This small molecule binds to this protein.
Small molecule (SMILES): COc1cc2cc(c1Cl)N(C)C(=O)C[C@H](OC(=O)[C@H](C)N(C)C(=O)CC(C)(C)SSC)[C@@]1(C)O[C@H]1[C@@H](C)[C@@H]1C[C@](O)(NC(=O)O1)[C@@H](OC)/C=C/C=C(C)C2

Sequence of chain 1.D:
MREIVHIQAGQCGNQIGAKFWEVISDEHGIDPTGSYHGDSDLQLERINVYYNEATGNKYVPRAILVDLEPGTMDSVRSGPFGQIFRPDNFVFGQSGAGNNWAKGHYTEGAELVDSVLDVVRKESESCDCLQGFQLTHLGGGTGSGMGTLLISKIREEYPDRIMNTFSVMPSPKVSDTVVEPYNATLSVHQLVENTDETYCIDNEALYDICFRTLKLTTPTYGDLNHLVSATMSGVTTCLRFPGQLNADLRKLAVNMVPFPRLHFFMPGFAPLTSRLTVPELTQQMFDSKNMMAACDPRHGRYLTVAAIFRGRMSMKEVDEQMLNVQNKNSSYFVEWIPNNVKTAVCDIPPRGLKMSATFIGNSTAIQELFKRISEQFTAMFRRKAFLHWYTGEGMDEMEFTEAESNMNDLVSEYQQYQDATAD

Binding-site contacts:
Ligand atom C42 contacts residue VAL180 of chain 1.D at 3.5 Å (hydrophobic).
Ligand atom O50 contacts residue TRP397 of chain 1.D at 2.9 Å.
Ligand atom C49 contacts residue TRP397 of chain 1.D at 3.9 Å (hydrophobic).
Ligand atom C31 contacts residue THR178 of chain 1.D at 3.9 Å.
Ligand atom C47 contacts residue GLY98 of chain 1.D at 3.2 Å.
Ligand atom O13 contacts residue PHE394 of chain 1.D at 4.0 Å.
Ligand atom C29 contacts residue GLY98 of chain 1.D at 3.5 Å.
Ligand atom C23 contacts residue VAL179 of chain 1.D at 3.7 Å (hydrophobic).
Ligand atom C52 contacts residue LYS103 of chain 1.D at 3.8 Å.
Ligand atom C52 contacts residue TRP397 of chain 1.D at 4.1 Å (hydrophobic).
Ligand atom C45 contacts residue ASN99 of chain 1.D at 4.0 Å.
Ligand atom CL1 contacts residue PHE394 of chain 1.D at 3.5 Å.
Ligand atom CL1 contacts residue VAL179 of chain 1.D at 3.7 Å.
Ligand atom C48 contacts residue TRP397 of chain 1.D at 4.1 Å (hydrophobic).
Ligand atom C52 contacts residue ASN100 of chain 1.D at 3.8 Å.
Ligand atom O53 contacts residue ALA97 of chain 1.D at 4.0 Å.
Ligand atom C46 contacts residue GLY98 of chain 1.D at 3.9 Å.
Ligand atom C42 contacts residue PHE394 of chain 1.D at 3.3 Å (hydrophobic).
Ligand atom C45 contacts residue GLY98 of chain 1.D at 3.7 Å.
Ligand atom C52 contacts residue GLY98 of chain 1.D at 4.0 Å.
Ligand atom C21 contacts residue VAL179 of chain 1.D at 3.6 Å (hydrophobic).
Ligand atom C20 contacts residue ASP177 of chain 1.D at 4.0 Å.
Ligand atom C44 contacts residue TRP397 of chain 1.D at 3.9 Å (hydrophobic).
Ligand atom C46 contacts residue ASN99 of chain 1.D at 3.0 Å.
Ligand atom O54 contacts residue ASN100 of chain 1.D at 3.5 Å (h-bond).
Ligand atom O53 contacts residue ASN100 of chain 1.D at 3.1 Å (h-bond).
Ligand atom O25 contacts residue THR178 of chain 1.D at 4.0 Å.
Ligand atom C42 contacts residue TRP397 of chain 1.D at 3.7 Å (hydrophobic).
Ligand atom O43 contacts residue TRP397 of chain 1.D at 3.9 Å.
Ligand atom N51 contacts residue TRP397 of chain 1.D at 3.9 Å.
Ligand atom O22 contacts residue ASP177 of chain 1.D at 3.8 Å.
Ligand atom C41 contacts residue VAL180 of chain 1.D at 4.0 Å (hydrophobic).
Ligand atom C24 contacts residue VAL180 of chain 1.D at 3.7 Å (hydrophobic).
Ligand atom C31 contacts residue ASN99 of chain 1.D at 3.1 Å.
Ligand atom C01 contacts residue GLY98 of chain 1.D at 3.9 Å.
Ligand atom C46 contacts residue ASN100 of chain 1.D at 3.7 Å.
Ligand atom O54 contacts residue GLY98 of chain 1.D at 3.6 Å.
Ligand atom O53 contacts residue LYS103 of chain 1.D at 2.6 Å (salt-bridge).
Ligand atom O22 contacts residue THR178 of chain 1.D at 3.1 Å.
Ligand atom O22 contacts residue VAL179 of chain 1.D at 2.9 Å (h-bond).